A small-molecule ligand and the protein it binds are described below.
Small molecule (SMILES): CN(Cc1cnc2nc(N)nc(N)c2n1)c1ccc(C(=O)N[C@@H](CCC(=O)O)C(=O)O)cc1

Sequence of chain 2.E:
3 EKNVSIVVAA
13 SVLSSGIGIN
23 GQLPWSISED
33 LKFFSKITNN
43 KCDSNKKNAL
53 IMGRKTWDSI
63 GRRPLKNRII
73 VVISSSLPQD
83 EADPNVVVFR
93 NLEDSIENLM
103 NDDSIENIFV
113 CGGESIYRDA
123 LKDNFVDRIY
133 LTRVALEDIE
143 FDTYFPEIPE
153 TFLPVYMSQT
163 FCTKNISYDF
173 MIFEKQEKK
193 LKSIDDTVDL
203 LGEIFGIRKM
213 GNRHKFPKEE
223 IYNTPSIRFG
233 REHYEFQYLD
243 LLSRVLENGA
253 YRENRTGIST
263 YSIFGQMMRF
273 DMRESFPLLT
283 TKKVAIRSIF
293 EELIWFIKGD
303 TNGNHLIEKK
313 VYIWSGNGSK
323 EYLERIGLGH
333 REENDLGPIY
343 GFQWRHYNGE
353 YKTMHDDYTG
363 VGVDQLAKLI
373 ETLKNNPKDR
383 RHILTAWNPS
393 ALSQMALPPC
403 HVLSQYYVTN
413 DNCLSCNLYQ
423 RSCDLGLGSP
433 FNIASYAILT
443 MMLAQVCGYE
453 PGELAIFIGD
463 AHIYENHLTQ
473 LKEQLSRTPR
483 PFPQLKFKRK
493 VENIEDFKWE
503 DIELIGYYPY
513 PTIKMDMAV

Binding-site contacts:
Ligand atom C2 contacts residue ASP32 of chain 2.E at 3.6 Å.
Ligand atom CT contacts residue ARG70 of chain 2.E at 3.5 Å.
Ligand atom N3 contacts residue VAL9 of chain 2.E at 3.4 Å.
Ligand atom C13 contacts residue ILE62 of chain 2.E at 3.6 Å (hydrophobic).
Ligand atom N1 contacts residue ALA11 of chain 2.E at 3.5 Å.
Ligand atom NA4 contacts residue NDP1 of chain 2.Z at 3.6 Å.
Ligand atom C4 contacts residue VAL9 of chain 2.E at 3.7 Å (hydrophobic).
Ligand atom NA4 contacts residue VAL9 of chain 2.E at 2.9 Å (h-bond).
Ligand atom C2 contacts residue ALA11 of chain 2.E at 3.6 Å (hydrophobic).
Ligand atom N3 contacts residue VAL10 of chain 2.E at 3.4 Å (h-bond).
Ligand atom CB contacts residue LEU33 of chain 2.E at 3.6 Å (hydrophobic).
Ligand atom C14 contacts residue ILE62 of chain 2.E at 3.5 Å (hydrophobic).
Ligand atom CM contacts residue THR58 of chain 2.E at 3.5 Å.
Ligand atom O2 contacts residue SER37 of chain 2.E at 3.3 Å (h-bond).
Ligand atom N3 contacts residue NDP1 of chain 2.Z at 3.7 Å.
Ligand atom O2 contacts residue ARG70 of chain 2.E at 3.0 Å (salt-bridge).
Ligand atom CT contacts residue SER37 of chain 2.E at 3.7 Å.
Ligand atom N1 contacts residue ASP32 of chain 2.E at 2.8 Å (salt-bridge).
Ligand atom NA2 contacts residue ASP32 of chain 2.E at 2.9 Å (salt-bridge).
Ligand atom CT contacts residue LEU67 of chain 2.E at 3.6 Å (hydrophobic).
Ligand atom C15 contacts residue PHE36 of chain 2.E at 3.6 Å (hydrophobic).
Ligand atom OE2 contacts residue LEU33 of chain 2.E at 3.6 Å.
Ligand atom C7 contacts residue LEU25 of chain 2.E at 3.5 Å (hydrophobic).
Ligand atom NA4 contacts residue PHE36 of chain 2.E at 3.3 Å.
Ligand atom C16 contacts residue PHE36 of chain 2.E at 3.7 Å (hydrophobic).
Ligand atom O1 contacts residue LEU67 of chain 2.E at 3.5 Å.
Ligand atom NA2 contacts residue ALA11 of chain 2.E at 3.4 Å.
Ligand atom C4A contacts residue NDP1 of chain 2.Z at 3.1 Å.
Ligand atom NA2 contacts residue VAL10 of chain 2.E at 3.6 Å (h-bond).
Ligand atom N3 contacts residue PHE36 of chain 2.E at 3.7 Å.
Ligand atom C4 contacts residue PHE36 of chain 2.E at 3.5 Å (hydrophobic).
Ligand atom C6 contacts residue NDP1 of chain 2.Z at 3.7 Å.
Ligand atom C4 contacts residue NDP1 of chain 2.Z at 3.2 Å.
Ligand atom N10 contacts residue ILE62 of chain 2.E at 3.6 Å.
Ligand atom NA2 contacts residue THR134 of chain 2.E at 3.3 Å (h-bond).
Ligand atom NA4 contacts residue CYS113 of chain 2.E at 3.2 Å.
Ligand atom C9 contacts residue NDP1 of chain 2.Z at 3.7 Å.
Ligand atom C8A contacts residue NDP1 of chain 2.Z at 3.5 Å.
Ligand atom N5 contacts residue NDP1 of chain 2.Z at 3.3 Å.
Ligand atom O1 contacts residue ARG70 of chain 2.E at 2.8 Å (salt-bridge).